Sequence of chain 3.A:
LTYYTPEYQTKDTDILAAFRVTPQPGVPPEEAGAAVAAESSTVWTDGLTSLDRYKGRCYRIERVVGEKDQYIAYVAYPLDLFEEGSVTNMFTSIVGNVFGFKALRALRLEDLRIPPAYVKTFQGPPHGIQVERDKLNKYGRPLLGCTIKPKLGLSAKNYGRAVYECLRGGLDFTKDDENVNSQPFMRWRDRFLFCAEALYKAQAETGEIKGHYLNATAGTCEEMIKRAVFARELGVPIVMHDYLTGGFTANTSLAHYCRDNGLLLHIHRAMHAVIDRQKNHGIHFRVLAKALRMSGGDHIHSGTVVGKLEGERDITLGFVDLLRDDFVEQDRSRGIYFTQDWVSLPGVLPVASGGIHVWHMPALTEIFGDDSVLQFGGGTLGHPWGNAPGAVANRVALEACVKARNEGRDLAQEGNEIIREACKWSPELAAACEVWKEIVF

This protein binds this small molecule.
Small molecule (SMILES): O=C(O)[C@@](O)(COP(=O)(O)O)[C@H](O)[C@H](O)COP(=O)(O)O

Sequence of chain 5.A:
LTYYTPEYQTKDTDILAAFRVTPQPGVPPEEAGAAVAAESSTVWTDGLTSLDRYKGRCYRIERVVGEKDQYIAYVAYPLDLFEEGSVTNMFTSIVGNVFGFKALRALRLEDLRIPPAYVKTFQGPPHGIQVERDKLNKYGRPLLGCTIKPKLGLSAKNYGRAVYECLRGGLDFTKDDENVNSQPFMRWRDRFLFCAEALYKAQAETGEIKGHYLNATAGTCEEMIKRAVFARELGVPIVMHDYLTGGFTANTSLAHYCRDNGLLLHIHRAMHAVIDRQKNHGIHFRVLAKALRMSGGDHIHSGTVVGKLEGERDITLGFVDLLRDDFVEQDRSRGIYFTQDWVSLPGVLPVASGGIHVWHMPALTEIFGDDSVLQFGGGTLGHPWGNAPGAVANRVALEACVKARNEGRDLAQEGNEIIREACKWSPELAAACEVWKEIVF

Binding-site contacts:
Ligand atom O3P contacts residue SER379 of chain 3.A at 3.8 Å.
Ligand atom P2 contacts residue GLY380 of chain 3.A at 3.9 Å.
Ligand atom O6P contacts residue GLY380 of chain 3.A at 3.6 Å.
Ligand atom O5P contacts residue PHE402 of chain 3.A at 3.7 Å.
Ligand atom O2 contacts residue ASN123 of chain 5.A at 3.7 Å.
Ligand atom C contacts residue HIS327 of chain 3.A at 3.4 Å.
Ligand atom O3 contacts residue GLY380 of chain 3.A at 3.2 Å.
Ligand atom P2 contacts residue GLY403 of chain 3.A at 3.8 Å.
Ligand atom C contacts residue HIS294 of chain 3.A at 3.9 Å.
Ligand atom O1P contacts residue ASN123 of chain 5.A at 3.4 Å (h-bond).
Ligand atom O1P contacts residue HIS294 of chain 3.A at 3.7 Å.
Ligand atom O2P contacts residue HIS298 of chain 3.A at 3.2 Å (h-bond).
Ligand atom O6 contacts residue HIS327 of chain 3.A at 3.4 Å.
Ligand atom O6 contacts residue SER379 of chain 3.A at 3.2 Å.
Ligand atom O3P contacts residue ARG295 of chain 3.A at 2.8 Å (salt-bridge).
Ligand atom O4 contacts residue LYS175 of chain 3.A at 3.4 Å (salt-bridge).
Ligand atom O7 contacts residue HIS327 of chain 3.A at 2.8 Å.
Ligand atom O4P contacts residue GLY403 of chain 3.A at 3.3 Å.
Ligand atom C1 contacts residue SER379 of chain 3.A at 3.1 Å.
Ligand atom O2 contacts residue GLU204 of chain 3.A at 3.8 Å.
Ligand atom C contacts residue SER379 of chain 3.A at 3.6 Å.
Ligand atom O6 contacts residue LYS201 of chain 3.A at 3.4 Å (salt-bridge).
Ligand atom O1 contacts residue ASN123 of chain 5.A at 3.6 Å (h-bond).
Ligand atom C contacts residue LYS201 of chain 3.A at 3.7 Å.
Ligand atom C5 contacts residue LYS175 of chain 3.A at 3.3 Å.
Ligand atom C4 contacts residue LYS175 of chain 3.A at 3.5 Å.
Ligand atom O7 contacts residue LYS201 of chain 3.A at 3.4 Å (salt-bridge).
Ligand atom O7 contacts residue HIS294 of chain 3.A at 2.7 Å (h-bond).
Ligand atom O1P contacts residue ARG295 of chain 3.A at 3.5 Å.
Ligand atom O6P contacts residue GLY381 of chain 3.A at 2.8 Å (h-bond).
Ligand atom O4P contacts residue GLY404 of chain 3.A at 2.6 Å (h-bond).
Ligand atom O5 contacts residue GLY380 of chain 3.A at 3.2 Å.
Ligand atom O1P contacts residue HIS298 of chain 3.A at 3.4 Å (h-bond).
Ligand atom O3P contacts residue HIS327 of chain 3.A at 3.8 Å.
Ligand atom O5 contacts residue LYS175 of chain 3.A at 3.8 Å.
Ligand atom P1 contacts residue ARG295 of chain 3.A at 3.7 Å.
Ligand atom O4P contacts residue LYS175 of chain 3.A at 3.4 Å (salt-bridge).
Ligand atom O5P contacts residue GLY404 of chain 3.A at 3.2 Å (h-bond).
Ligand atom O5P contacts residue GLY403 of chain 3.A at 2.6 Å (h-bond).
Ligand atom P2 contacts residue GLY404 of chain 3.A at 3.5 Å.